Binding-site contacts:
Ligand atom C contacts residue LEU75 of chain 20.A at 4.2 Å (hydrophobic).
Ligand atom N contacts residue CYS1 of chain 20.P at 1.3 Å.
Ligand atom N contacts residue MET78 of chain 20.A at 3.8 Å.
Ligand atom CA contacts residue GLN155 of chain 19.A at 4.3 Å.
Ligand atom C contacts residue MET78 of chain 20.A at 3.6 Å (hydrophobic).
Ligand atom O contacts residue LEU75 of chain 20.A at 3.8 Å.
Ligand atom O contacts residue MET78 of chain 20.A at 3.9 Å.
Ligand atom CA contacts residue TRP154 of chain 19.A at 4.3 Å (hydrophobic).
Ligand atom OXT contacts residue ARG216 of chain 19.A at 3.0 Å (salt-bridge).
Ligand atom N contacts residue SER151 of chain 19.A at 3.5 Å (h-bond).
Ligand atom C contacts residue CYS1 of chain 20.P at 3.7 Å (hydrophobic).
Ligand atom OXT contacts residue MET78 of chain 20.A at 3.5 Å (h-bond).
Ligand atom C contacts residue ARG216 of chain 19.A at 3.6 Å.
Ligand atom OXT contacts residue CYS1 of chain 20.P at 4.0 Å.
Ligand atom CA contacts residue LEU75 of chain 20.A at 3.7 Å (hydrophobic).
Ligand atom CA contacts residue SER151 of chain 19.A at 4.0 Å.
Ligand atom OXT contacts residue ARG229 of chain 20.A at 3.1 Å (salt-bridge).
Ligand atom O contacts residue ARG229 of chain 20.A at 2.9 Å (salt-bridge).
Ligand atom N contacts residue ASP150 of chain 19.A at 3.4 Å (salt-bridge).
Ligand atom O contacts residue ARG216 of chain 19.A at 2.9 Å (salt-bridge).
Ligand atom O contacts residue TRP154 of chain 19.A at 4.1 Å.
Ligand atom OXT contacts residue ASP150 of chain 19.A at 4.3 Å.
Ligand atom N contacts residue TYR152 of chain 19.A at 4.2 Å.
Ligand atom C contacts residue TRP154 of chain 19.A at 4.1 Å (hydrophobic).
Ligand atom C contacts residue ARG229 of chain 20.A at 3.7 Å.
Ligand atom CA contacts residue CYS1 of chain 20.P at 2.4 Å (hydrophobic).
Ligand atom CA contacts residue MET78 of chain 20.A at 4.0 Å (hydrophobic).

Sequence of chain 19.A:
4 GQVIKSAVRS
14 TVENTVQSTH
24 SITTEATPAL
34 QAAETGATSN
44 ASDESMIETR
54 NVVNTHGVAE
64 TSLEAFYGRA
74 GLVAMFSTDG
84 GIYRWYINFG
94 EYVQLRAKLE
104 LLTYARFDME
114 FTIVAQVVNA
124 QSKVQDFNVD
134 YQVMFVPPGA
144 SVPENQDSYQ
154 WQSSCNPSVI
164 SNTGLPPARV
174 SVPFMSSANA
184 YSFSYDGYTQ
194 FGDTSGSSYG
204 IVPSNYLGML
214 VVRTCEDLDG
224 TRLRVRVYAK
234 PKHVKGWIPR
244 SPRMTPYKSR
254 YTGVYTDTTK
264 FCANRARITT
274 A

A protein and the small-molecule ligand that binds it are described below.
Small molecule (SMILES): NCC(=O)O

Sequence of chain 20.A:
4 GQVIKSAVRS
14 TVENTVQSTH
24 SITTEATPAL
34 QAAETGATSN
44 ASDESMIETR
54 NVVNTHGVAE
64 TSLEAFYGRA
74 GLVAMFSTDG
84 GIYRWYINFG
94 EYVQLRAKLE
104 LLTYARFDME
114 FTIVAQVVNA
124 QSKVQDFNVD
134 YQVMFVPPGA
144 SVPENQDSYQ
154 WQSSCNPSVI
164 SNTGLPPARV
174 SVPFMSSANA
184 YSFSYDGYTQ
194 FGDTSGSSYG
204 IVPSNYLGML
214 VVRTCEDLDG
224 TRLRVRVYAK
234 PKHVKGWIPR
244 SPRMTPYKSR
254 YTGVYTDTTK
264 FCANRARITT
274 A